Binding-site contacts:
Ligand atom C01 contacts residue LYS163 of chain 1.G at 3.3 Å.
Ligand atom C02 contacts residue GLU460 of chain 1.G at 3.8 Å.
Ligand atom C03 contacts residue PHE449 of chain 1.G at 3.6 Å (hydrophobic).
Ligand atom O contacts residue THR230 of chain 1.G at 3.0 Å (h-bond).
Ligand atom C01 contacts residue NAP1 of chain 1.S at 4.1 Å.
Ligand atom C03 contacts residue LYS163 of chain 1.G at 3.9 Å.
Ligand atom C03 contacts residue GLU443 of chain 1.G at 3.2 Å.
Ligand atom C01 contacts residue GLU443 of chain 1.G at 3.7 Å.
Ligand atom C02 contacts residue ILE160 of chain 1.G at 3.5 Å (hydrophobic).
Ligand atom O contacts residue GLU460 of chain 1.G at 3.6 Å (salt-bridge).
Ligand atom C contacts residue NAP1 of chain 1.S at 4.2 Å.
Ligand atom C01 contacts residue PHE449 of chain 1.G at 4.2 Å (hydrophobic).
Ligand atom C03 contacts residue NAP1 of chain 1.S at 3.5 Å.
Ligand atom C01 contacts residue ILE160 of chain 1.G at 4.3 Å (hydrophobic).
Ligand atom C contacts residue PHE449 of chain 1.G at 3.4 Å (hydrophobic).
Ligand atom O contacts residue GLU253 of chain 1.G at 3.4 Å.
Ligand atom C contacts residue GLU443 of chain 1.G at 4.4 Å.
Ligand atom C02 contacts residue NAP1 of chain 1.S at 3.9 Å.
Ligand atom C contacts residue GLU253 of chain 1.G at 3.9 Å.
Ligand atom C01 contacts residue GLU460 of chain 1.G at 4.2 Å.
Ligand atom C02 contacts residue LYS164 of chain 1.G at 4.4 Å.
Ligand atom O contacts residue NAP1 of chain 1.S at 3.0 Å (h-bond).
Ligand atom C contacts residue LYS163 of chain 1.G at 3.0 Å.
Ligand atom C03 contacts residue ILE160 of chain 1.G at 4.2 Å (hydrophobic).
Ligand atom C02 contacts residue THR230 of chain 1.G at 3.9 Å.
Ligand atom O contacts residue ILE160 of chain 1.G at 4.1 Å.
Ligand atom C contacts residue GLU460 of chain 1.G at 3.4 Å.
Ligand atom O contacts residue LYS164 of chain 1.G at 4.3 Å.

The protein below binds the small molecule below.
Small molecule (SMILES): CC(C)C=O

Sequence of chain 1.G:
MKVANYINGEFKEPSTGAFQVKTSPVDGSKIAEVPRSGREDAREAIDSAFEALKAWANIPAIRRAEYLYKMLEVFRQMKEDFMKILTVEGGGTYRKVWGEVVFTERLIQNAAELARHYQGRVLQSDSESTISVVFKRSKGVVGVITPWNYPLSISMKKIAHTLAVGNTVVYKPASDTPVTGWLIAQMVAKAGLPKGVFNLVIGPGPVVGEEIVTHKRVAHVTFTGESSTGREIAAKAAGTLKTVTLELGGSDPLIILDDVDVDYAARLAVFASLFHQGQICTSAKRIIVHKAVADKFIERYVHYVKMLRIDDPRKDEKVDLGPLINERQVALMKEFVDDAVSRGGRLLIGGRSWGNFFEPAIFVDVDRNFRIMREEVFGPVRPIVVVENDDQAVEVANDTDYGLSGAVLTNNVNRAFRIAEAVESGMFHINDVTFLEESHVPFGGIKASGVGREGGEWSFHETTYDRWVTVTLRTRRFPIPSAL